Sequence of chain 35.E:
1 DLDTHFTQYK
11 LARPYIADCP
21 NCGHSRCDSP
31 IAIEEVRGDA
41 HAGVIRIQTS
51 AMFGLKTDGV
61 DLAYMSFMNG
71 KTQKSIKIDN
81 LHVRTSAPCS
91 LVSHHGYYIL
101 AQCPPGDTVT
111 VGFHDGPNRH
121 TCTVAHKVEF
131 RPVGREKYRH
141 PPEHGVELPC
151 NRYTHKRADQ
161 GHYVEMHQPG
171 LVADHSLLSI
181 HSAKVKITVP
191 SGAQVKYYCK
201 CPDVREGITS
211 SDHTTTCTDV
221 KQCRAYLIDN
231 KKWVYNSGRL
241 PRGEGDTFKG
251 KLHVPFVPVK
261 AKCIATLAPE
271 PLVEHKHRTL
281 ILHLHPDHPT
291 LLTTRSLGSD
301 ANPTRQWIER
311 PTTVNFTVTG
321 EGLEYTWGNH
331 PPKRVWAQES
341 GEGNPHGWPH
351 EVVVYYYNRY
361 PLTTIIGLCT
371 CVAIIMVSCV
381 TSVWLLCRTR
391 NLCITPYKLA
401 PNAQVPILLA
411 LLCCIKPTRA

Binding-site contacts:
Ligand atom C6 contacts residue ASN315 of chain 35.E at 4.5 Å.
Ligand atom C4 contacts residue ASN315 of chain 35.E at 4.3 Å.
Ligand atom C1 contacts residue ASN315 of chain 35.E at 1.4 Å.
Ligand atom C8 contacts residue ILE281 of chain 35.E at 4.5 Å (hydrophobic).
Ligand atom C8 contacts residue ASN315 of chain 35.E at 3.5 Å.
Ligand atom C2 contacts residue ASN315 of chain 35.E at 2.5 Å.
Ligand atom N2 contacts residue ASN315 of chain 35.E at 2.8 Å (h-bond).
Ligand atom O7 contacts residue ASN315 of chain 35.E at 4.2 Å.
Ligand atom O5 contacts residue VAL314 of chain 35.E at 3.8 Å.
Ligand atom C5 contacts residue ASN315 of chain 35.E at 3.7 Å.
Ligand atom O5 contacts residue ASN315 of chain 35.E at 2.4 Å (h-bond).
Ligand atom C7 contacts residue ASN315 of chain 35.E at 3.3 Å.
Ligand atom C1 contacts residue VAL314 of chain 35.E at 4.4 Å (hydrophobic).
Ligand atom C3 contacts residue ASN315 of chain 35.E at 3.8 Å.
Ligand atom O5 contacts residue THR313 of chain 35.E at 4.3 Å.
Ligand atom C6 contacts residue THR313 of chain 35.E at 4.5 Å.

The small molecule below binds the protein below.
Small molecule (SMILES): CC(=O)N[C@@H]1[C@@H](O)[C@H](O)[C@@H](CO)O[C@H]1O